The small molecule below binds the protein below.
Small molecule (SMILES): Nc1ncnc2[nH]cnc12

Binding-site contacts:
Ligand atom C5 contacts residue ALA137 of chain 1.F at 4.0 Å (hydrophobic).
Ligand atom C8 contacts residue THR257 of chain 1.F at 3.5 Å.
Ligand atom C8 contacts residue ALA136 of chain 1.F at 3.8 Å (hydrophobic).
Ligand atom N6 contacts residue LEU215 of chain 1.F at 3.6 Å.
Ligand atom C5 contacts residue LEU215 of chain 1.F at 3.8 Å (hydrophobic).
Ligand atom C6 contacts residue LEU215 of chain 1.F at 3.4 Å (hydrophobic).
Ligand atom N6 contacts residue GLY138 of chain 1.F at 3.7 Å.
Ligand atom C2 contacts residue GLU216 of chain 1.F at 3.2 Å.
Ligand atom N1 contacts residue LEU215 of chain 1.F at 3.6 Å.
Ligand atom N3 contacts residue VAL232 of chain 1.F at 3.5 Å (h-bond).
Ligand atom C8 contacts residue ASP258 of chain 1.F at 3.6 Å.
Ligand atom C8 contacts residue ALA137 of chain 1.F at 3.5 Å (hydrophobic).
Ligand atom N9 contacts residue VAL232 of chain 1.F at 4.0 Å.
Ligand atom C5 contacts residue ASP258 of chain 1.F at 3.8 Å.
Ligand atom C6 contacts residue GLU216 of chain 1.F at 3.5 Å.
Ligand atom N1 contacts residue VAL232 of chain 1.F at 3.8 Å.
Ligand atom N6 contacts residue ASP258 of chain 1.F at 2.8 Å (salt-bridge).
Ligand atom C6 contacts residue ASP258 of chain 1.F at 3.8 Å.
Ligand atom C2 contacts residue VAL232 of chain 1.F at 3.8 Å (hydrophobic).
Ligand atom N7 contacts residue THR257 of chain 1.F at 3.7 Å.
Ligand atom N3 contacts residue GLY233 of chain 1.F at 3.5 Å.
Ligand atom C8 contacts residue GLY138 of chain 1.F at 3.7 Å.
Ligand atom C5 contacts residue VAL232 of chain 1.F at 3.8 Å (hydrophobic).
Ligand atom N3 contacts residue MSE234 of chain 1.F at 3.5 Å.
Ligand atom N7 contacts residue GLY138 of chain 1.F at 3.2 Å (h-bond).
Ligand atom N9 contacts residue ALA136 of chain 1.F at 3.4 Å (h-bond).
Ligand atom N6 contacts residue CYS260 of chain 1.F at 3.5 Å (h-bond).
Ligand atom C2 contacts residue MSE234 of chain 1.F at 3.4 Å.
Ligand atom C5 contacts residue GLY138 of chain 1.F at 3.4 Å.
Ligand atom C4 contacts residue VAL232 of chain 1.F at 3.5 Å (hydrophobic).
Ligand atom C6 contacts residue GLY138 of chain 1.F at 3.9 Å.
Ligand atom N1 contacts residue TYR221 of chain 1.F at 4.0 Å.
Ligand atom N9 contacts residue ALA137 of chain 1.F at 3.8 Å.
Ligand atom N7 contacts residue ASP258 of chain 1.F at 2.7 Å (salt-bridge).
Ligand atom N7 contacts residue ALA137 of chain 1.F at 3.4 Å.
Ligand atom C6 contacts residue TYR221 of chain 1.F at 4.0 Å (hydrophobic).
Ligand atom N6 contacts residue TYR221 of chain 1.F at 3.0 Å (h-bond).
Ligand atom C4 contacts residue GLY138 of chain 1.F at 3.9 Å.
Ligand atom N1 contacts residue GLU216 of chain 1.F at 2.5 Å (salt-bridge).
Ligand atom N6 contacts residue GLU216 of chain 1.F at 3.6 Å (salt-bridge).

Sequence of chain 1.F:
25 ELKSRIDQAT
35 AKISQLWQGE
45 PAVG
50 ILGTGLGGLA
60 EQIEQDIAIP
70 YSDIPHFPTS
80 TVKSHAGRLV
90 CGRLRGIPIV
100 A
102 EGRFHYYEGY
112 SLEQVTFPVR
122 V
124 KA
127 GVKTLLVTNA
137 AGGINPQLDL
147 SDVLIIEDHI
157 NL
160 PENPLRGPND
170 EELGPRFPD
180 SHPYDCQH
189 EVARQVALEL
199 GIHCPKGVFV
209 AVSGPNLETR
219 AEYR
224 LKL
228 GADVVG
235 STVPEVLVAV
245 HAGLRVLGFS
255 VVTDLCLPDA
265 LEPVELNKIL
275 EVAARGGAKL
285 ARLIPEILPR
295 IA